Sequence of chain 1.A:
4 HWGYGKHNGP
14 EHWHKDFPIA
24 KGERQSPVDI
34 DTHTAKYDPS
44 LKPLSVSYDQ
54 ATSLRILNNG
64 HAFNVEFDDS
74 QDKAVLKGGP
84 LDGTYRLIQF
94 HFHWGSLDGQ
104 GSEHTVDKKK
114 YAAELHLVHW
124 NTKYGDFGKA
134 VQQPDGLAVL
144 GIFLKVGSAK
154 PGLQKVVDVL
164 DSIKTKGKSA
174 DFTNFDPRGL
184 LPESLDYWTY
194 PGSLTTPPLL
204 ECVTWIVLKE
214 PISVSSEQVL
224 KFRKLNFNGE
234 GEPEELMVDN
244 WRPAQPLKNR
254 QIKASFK

A small-molecule ligand and the protein it binds are described below.
Small molecule (SMILES): NS(=O)(=O)c1cc(C(=O)Cn2cnc3ccccc32)ccc1Cl

Binding-site contacts:
Ligand atom O20 contacts residue TRP208 of chain 1.A at 3.6 Å.
Ligand atom C11 contacts residue THR199 of chain 1.A at 3.7 Å.
Ligand atom N3 contacts residue ASN62 of chain 1.A at 3.4 Å (h-bond).
Ligand atom O22 contacts residue HIS94 of chain 1.A at 3.4 Å.
Ligand atom C8 contacts residue HIS64 of chain 1.A at 3.9 Å.
Ligand atom N23 contacts residue ZN1 of chain 1.B at 2.0 Å.
Ligand atom C7 contacts residue TRP5 of chain 1.A at 3.3 Å (hydrophobic).
Ligand atom O20 contacts residue THR198 of chain 1.A at 2.9 Å (h-bond).
Ligand atom S19 contacts residue THR198 of chain 1.A at 3.9 Å.
Ligand atom C15 contacts residue HIS94 of chain 1.A at 3.9 Å.
Ligand atom O22 contacts residue VAL142 of chain 1.A at 3.9 Å.
Ligand atom N23 contacts residue HIS94 of chain 1.A at 3.3 Å (h-bond).
Ligand atom C6 contacts residue PRO200 of chain 1.A at 3.9 Å (hydrophobic).
Ligand atom CL21 contacts residue VAL121 of chain 1.A at 3.9 Å.
Ligand atom C2 contacts residue ASN62 of chain 1.A at 3.3 Å.
Ligand atom C14 contacts residue THR199 of chain 1.A at 3.7 Å.
Ligand atom O22 contacts residue HIS119 of chain 1.A at 3.3 Å (h-bond).
Ligand atom N23 contacts residue HIS119 of chain 1.A at 3.5 Å (h-bond).
Ligand atom N1 contacts residue ASN62 of chain 1.A at 3.9 Å.
Ligand atom CL21 contacts residue VAL142 of chain 1.A at 3.4 Å.
Ligand atom C10 contacts residue GLN92 of chain 1.A at 3.9 Å.
Ligand atom C8 contacts residue TRP5 of chain 1.A at 3.5 Å (hydrophobic).
Ligand atom O22 contacts residue ZN1 of chain 1.B at 3.0 Å.
Ligand atom C18 contacts residue GLN92 of chain 1.A at 3.9 Å.
Ligand atom O22 contacts residue VAL121 of chain 1.A at 3.8 Å.
Ligand atom CL21 contacts residue LEU197 of chain 1.A at 3.6 Å.
Ligand atom C13 contacts residue THR199 of chain 1.A at 3.9 Å.
Ligand atom C2 contacts residue ASN67 of chain 1.A at 3.5 Å.
Ligand atom O20 contacts residue LEU197 of chain 1.A at 3.2 Å.
Ligand atom S19 contacts residue HIS94 of chain 1.A at 3.9 Å.
Ligand atom S19 contacts residue ZN1 of chain 1.B at 3.0 Å.
Ligand atom C16 contacts residue VAL121 of chain 1.A at 3.9 Å (hydrophobic).
Ligand atom N23 contacts residue THR198 of chain 1.A at 2.8 Å (h-bond).
Ligand atom C16 contacts residue LEU197 of chain 1.A at 3.9 Å (hydrophobic).
Ligand atom C7 contacts residue PRO200 of chain 1.A at 3.4 Å (hydrophobic).
Ligand atom O22 contacts residue TRP208 of chain 1.A at 3.9 Å.
Ligand atom C14 contacts residue HIS94 of chain 1.A at 3.7 Å.
Ligand atom N23 contacts residue HIS96 of chain 1.A at 3.4 Å (h-bond).
Ligand atom O12 contacts residue THR199 of chain 1.A at 3.1 Å (h-bond).
Ligand atom CL21 contacts residue LEU140 of chain 1.A at 3.7 Å.